Sequence of chain 1.P:
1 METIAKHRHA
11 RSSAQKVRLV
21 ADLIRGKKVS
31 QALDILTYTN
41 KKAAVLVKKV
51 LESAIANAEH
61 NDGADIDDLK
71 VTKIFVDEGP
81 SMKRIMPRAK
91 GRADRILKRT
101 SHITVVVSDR

Binding-site contacts:
Ligand atom CD contacts residue LYS90 of chain 1.P at 4.2 Å.
Ligand atom CG contacts residue LYS90 of chain 1.P at 3.3 Å.
Ligand atom CA contacts residue LYS90 of chain 1.P at 4.1 Å.
Ligand atom NE contacts residue LYS90 of chain 1.P at 3.9 Å.
Ligand atom CB contacts residue LYS90 of chain 1.P at 4.4 Å.

The small molecule below binds the protein below.
Small molecule (SMILES): CC/C(C)=C(/NC(=O)[C@H](NC(=O)[C@@H](NC(=O)[C@@H](CCCN=C(N)N)NC(=O)C(NC(=O)[C@H](NC(=O)C[C@H](NC(=O)[C@H](NC(=O)[C@H](NC(=O)[C@H](C)N(C)C(=O)[C@H](C)NC(=O)C(NC(=O)CC(C)C)=C(C)C)C(C)C)C(C)C)c1ccc(O)cc1)C(C)C)=C(C)C)C(C)C)C(C)C)C(=O)N[C@H](C)C(=O)N[C@@H](C(=O)NCCCCN=C(N)N)C(C)(C)O